The small molecule below binds the protein below.
Small molecule (SMILES): CC(=O)N[C@@H]1[C@@H](O)[C@H](O)[C@@H](CO)O[C@H]1O

Sequence of chain 27.G:
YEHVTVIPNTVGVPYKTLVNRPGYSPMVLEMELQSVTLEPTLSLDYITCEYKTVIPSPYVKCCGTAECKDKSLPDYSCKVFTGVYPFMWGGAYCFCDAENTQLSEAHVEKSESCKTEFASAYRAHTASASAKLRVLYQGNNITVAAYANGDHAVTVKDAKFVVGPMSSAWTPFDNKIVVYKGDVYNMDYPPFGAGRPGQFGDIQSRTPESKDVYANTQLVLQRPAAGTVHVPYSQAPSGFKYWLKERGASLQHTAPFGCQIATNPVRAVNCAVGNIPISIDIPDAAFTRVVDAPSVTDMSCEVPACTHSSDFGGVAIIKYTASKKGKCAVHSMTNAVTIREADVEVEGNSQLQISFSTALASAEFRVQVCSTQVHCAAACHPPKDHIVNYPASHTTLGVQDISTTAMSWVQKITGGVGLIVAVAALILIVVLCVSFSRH

Sequence of chain 27.H:
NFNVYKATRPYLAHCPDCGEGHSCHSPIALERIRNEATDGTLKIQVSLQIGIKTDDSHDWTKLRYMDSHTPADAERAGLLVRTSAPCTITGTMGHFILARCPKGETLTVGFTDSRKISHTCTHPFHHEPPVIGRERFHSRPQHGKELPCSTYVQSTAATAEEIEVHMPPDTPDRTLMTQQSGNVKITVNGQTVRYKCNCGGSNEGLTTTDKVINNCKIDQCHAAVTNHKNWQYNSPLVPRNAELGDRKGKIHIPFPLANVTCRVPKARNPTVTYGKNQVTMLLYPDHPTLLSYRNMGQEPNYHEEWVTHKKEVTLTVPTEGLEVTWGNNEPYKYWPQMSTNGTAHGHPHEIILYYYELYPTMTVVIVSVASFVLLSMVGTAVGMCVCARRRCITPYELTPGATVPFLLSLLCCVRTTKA

Binding-site contacts:
Ligand atom C3 contacts residue ASN259 of chain 27.H at 3.8 Å.
Ligand atom O7 contacts residue LYS181 of chain 27.G at 4.2 Å.
Ligand atom O6 contacts residue LYS115 of chain 27.G at 4.2 Å.
Ligand atom C5 contacts residue THR116 of chain 27.G at 4.5 Å.
Ligand atom C6 contacts residue THR116 of chain 27.G at 3.8 Å.
Ligand atom C5 contacts residue ASN259 of chain 27.H at 3.6 Å.
Ligand atom C4 contacts residue ASN259 of chain 27.H at 4.2 Å.
Ligand atom O5 contacts residue ASN259 of chain 27.H at 2.3 Å (h-bond).
Ligand atom C2 contacts residue ASN259 of chain 27.H at 2.4 Å.
Ligand atom O7 contacts residue ASN259 of chain 27.H at 2.9 Å (h-bond).
Ligand atom O6 contacts residue THR116 of chain 27.G at 3.3 Å.
Ligand atom C8 contacts residue ASN259 of chain 27.H at 4.4 Å.
Ligand atom N2 contacts residue ASN259 of chain 27.H at 2.9 Å (h-bond).
Ligand atom C7 contacts residue ASN259 of chain 27.H at 3.1 Å.
Ligand atom C6 contacts residue LYS115 of chain 27.G at 4.1 Å.
Ligand atom O5 contacts residue THR116 of chain 27.G at 3.9 Å.
Ligand atom C1 contacts residue ASN259 of chain 27.H at 1.4 Å.